Sequence of chain 1.D:
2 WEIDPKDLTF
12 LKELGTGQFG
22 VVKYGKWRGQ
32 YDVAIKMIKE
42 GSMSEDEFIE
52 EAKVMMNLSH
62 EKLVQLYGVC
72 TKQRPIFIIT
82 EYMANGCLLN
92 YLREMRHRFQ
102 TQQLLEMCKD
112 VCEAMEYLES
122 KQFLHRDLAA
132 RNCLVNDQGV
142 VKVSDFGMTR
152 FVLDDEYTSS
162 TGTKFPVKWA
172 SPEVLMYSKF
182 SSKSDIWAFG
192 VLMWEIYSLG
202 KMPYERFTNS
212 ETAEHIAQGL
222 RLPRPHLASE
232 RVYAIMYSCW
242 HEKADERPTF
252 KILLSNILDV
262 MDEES

Binding-site contacts:
Ligand atom C34 contacts residue TYR158 of chain 1.D at 3.6 Å (hydrophobic).
Ligand atom C85 contacts residue ALA85 of chain 1.D at 3.7 Å (hydrophobic).
Ligand atom C46 contacts residue MET84 of chain 1.D at 3.5 Å (hydrophobic).
Ligand atom C9 contacts residue VAL23 of chain 1.D at 3.6 Å (hydrophobic).
Ligand atom C38 contacts residue VAL153 of chain 1.D at 3.7 Å (hydrophobic).
Ligand atom O15 contacts residue TYR83 of chain 1.D at 3.5 Å.
Ligand atom N47 contacts residue LEU15 of chain 1.D at 3.7 Å.
Ligand atom C60 contacts residue GLU82 of chain 1.D at 3.3 Å.
Ligand atom C60 contacts residue LEU135 of chain 1.D at 3.6 Å (hydrophobic).
Ligand atom C31 contacts residue ASP146 of chain 1.D at 3.5 Å.
Ligand atom C60 contacts residue ALA35 of chain 1.D at 3.3 Å (hydrophobic).
Ligand atom C49 contacts residue LEU15 of chain 1.D at 3.5 Å (hydrophobic).
Ligand atom O15 contacts residue MET84 of chain 1.D at 2.8 Å (h-bond).
Ligand atom C7 contacts residue GLY16 of chain 1.D at 3.8 Å.
Ligand atom C52 contacts residue MET84 of chain 1.D at 3.1 Å (hydrophobic).
Ligand atom C17 contacts residue LEU135 of chain 1.D at 3.7 Å (hydrophobic).
Ligand atom C29 contacts residue ASN133 of chain 1.D at 3.3 Å.
Ligand atom N16 contacts residue LEU135 of chain 1.D at 3.4 Å.
Ligand atom O22 contacts residue VAL23 of chain 1.D at 3.7 Å.
Ligand atom C52 contacts residue GLY87 of chain 1.D at 3.5 Å.
Ligand atom N47 contacts residue MET84 of chain 1.D at 2.9 Å (h-bond).
Ligand atom C7 contacts residue VAL23 of chain 1.D at 3.6 Å (hydrophobic).
Ligand atom C5 contacts residue VAL23 of chain 1.D at 3.7 Å (hydrophobic).
Ligand atom C84 contacts residue ASN86 of chain 1.D at 3.7 Å.
Ligand atom C60 contacts residue THR81 of chain 1.D at 3.3 Å.
Ligand atom C5 contacts residue GLY18 of chain 1.D at 3.7 Å.
Ligand atom C26 contacts residue PHE20 of chain 1.D at 3.5 Å (hydrophobic).
Ligand atom O22 contacts residue LYS37 of chain 1.D at 2.7 Å (salt-bridge).
Ligand atom C24 contacts residue PHE20 of chain 1.D at 3.7 Å (hydrophobic).
Ligand atom C48 contacts residue LEU15 of chain 1.D at 3.7 Å (hydrophobic).
Ligand atom C46 contacts residue GLY87 of chain 1.D at 3.5 Å.
Ligand atom C23 contacts residue ASP146 of chain 1.D at 3.6 Å.
Ligand atom C13 contacts residue LEU15 of chain 1.D at 3.6 Å (hydrophobic).
Ligand atom C5 contacts residue THR17 of chain 1.D at 3.7 Å.
Ligand atom N16 contacts residue ALA35 of chain 1.D at 3.7 Å.
Ligand atom C51 contacts residue ALA85 of chain 1.D at 3.4 Å (hydrophobic).
Ligand atom C31 contacts residue ASN133 of chain 1.D at 3.8 Å.
Ligand atom C21 contacts residue LYS37 of chain 1.D at 3.5 Å.
Ligand atom C3 contacts residue ASP146 of chain 1.D at 3.6 Å.
Ligand atom C52 contacts residue ALA85 of chain 1.D at 3.6 Å (hydrophobic).

A protein and the small-molecule ligand that binds it are described below.
Small molecule (SMILES): Cc1c(NC(=O)c2ccc(C(C)(C)C)cc2)cccc1-c1cn(C)c(=O)c(Nc2ccc(C(=O)N3CCOCC3)cc2)n1